Binding-site contacts:
Ligand atom C2 contacts residue ASN61 of chain 1.C at 2.5 Å.
Ligand atom C1 contacts residue TYR28 of chain 1.C at 4.2 Å (hydrophobic).
Ligand atom C1 contacts residue ASN61 of chain 1.C at 1.4 Å.
Ligand atom C3 contacts residue ASN61 of chain 1.C at 3.8 Å.
Ligand atom C7 contacts residue ASN61 of chain 1.C at 3.2 Å.
Ligand atom O7 contacts residue ASN61 of chain 1.C at 3.2 Å (h-bond).
Ligand atom O5 contacts residue TYR28 of chain 1.C at 3.4 Å.
Ligand atom C4 contacts residue ASN61 of chain 1.C at 4.2 Å.
Ligand atom C5 contacts residue ASN61 of chain 1.C at 3.7 Å.
Ligand atom C6 contacts residue TYR28 of chain 1.C at 4.3 Å (hydrophobic).
Ligand atom O6 contacts residue TYR28 of chain 1.C at 3.3 Å.
Ligand atom C5 contacts residue TYR28 of chain 1.C at 4.5 Å (hydrophobic).
Ligand atom N2 contacts residue ASN61 of chain 1.C at 2.9 Å (h-bond).
Ligand atom C8 contacts residue ASN61 of chain 1.C at 4.4 Å.
Ligand atom O5 contacts residue ASN61 of chain 1.C at 2.4 Å (h-bond).

The protein below binds the small molecule below.
Small molecule (SMILES): CC(=O)N[C@@H]1[C@@H](O)[C@H](O)[C@@H](CO)O[C@H]1O

Sequence of chain 1.C:
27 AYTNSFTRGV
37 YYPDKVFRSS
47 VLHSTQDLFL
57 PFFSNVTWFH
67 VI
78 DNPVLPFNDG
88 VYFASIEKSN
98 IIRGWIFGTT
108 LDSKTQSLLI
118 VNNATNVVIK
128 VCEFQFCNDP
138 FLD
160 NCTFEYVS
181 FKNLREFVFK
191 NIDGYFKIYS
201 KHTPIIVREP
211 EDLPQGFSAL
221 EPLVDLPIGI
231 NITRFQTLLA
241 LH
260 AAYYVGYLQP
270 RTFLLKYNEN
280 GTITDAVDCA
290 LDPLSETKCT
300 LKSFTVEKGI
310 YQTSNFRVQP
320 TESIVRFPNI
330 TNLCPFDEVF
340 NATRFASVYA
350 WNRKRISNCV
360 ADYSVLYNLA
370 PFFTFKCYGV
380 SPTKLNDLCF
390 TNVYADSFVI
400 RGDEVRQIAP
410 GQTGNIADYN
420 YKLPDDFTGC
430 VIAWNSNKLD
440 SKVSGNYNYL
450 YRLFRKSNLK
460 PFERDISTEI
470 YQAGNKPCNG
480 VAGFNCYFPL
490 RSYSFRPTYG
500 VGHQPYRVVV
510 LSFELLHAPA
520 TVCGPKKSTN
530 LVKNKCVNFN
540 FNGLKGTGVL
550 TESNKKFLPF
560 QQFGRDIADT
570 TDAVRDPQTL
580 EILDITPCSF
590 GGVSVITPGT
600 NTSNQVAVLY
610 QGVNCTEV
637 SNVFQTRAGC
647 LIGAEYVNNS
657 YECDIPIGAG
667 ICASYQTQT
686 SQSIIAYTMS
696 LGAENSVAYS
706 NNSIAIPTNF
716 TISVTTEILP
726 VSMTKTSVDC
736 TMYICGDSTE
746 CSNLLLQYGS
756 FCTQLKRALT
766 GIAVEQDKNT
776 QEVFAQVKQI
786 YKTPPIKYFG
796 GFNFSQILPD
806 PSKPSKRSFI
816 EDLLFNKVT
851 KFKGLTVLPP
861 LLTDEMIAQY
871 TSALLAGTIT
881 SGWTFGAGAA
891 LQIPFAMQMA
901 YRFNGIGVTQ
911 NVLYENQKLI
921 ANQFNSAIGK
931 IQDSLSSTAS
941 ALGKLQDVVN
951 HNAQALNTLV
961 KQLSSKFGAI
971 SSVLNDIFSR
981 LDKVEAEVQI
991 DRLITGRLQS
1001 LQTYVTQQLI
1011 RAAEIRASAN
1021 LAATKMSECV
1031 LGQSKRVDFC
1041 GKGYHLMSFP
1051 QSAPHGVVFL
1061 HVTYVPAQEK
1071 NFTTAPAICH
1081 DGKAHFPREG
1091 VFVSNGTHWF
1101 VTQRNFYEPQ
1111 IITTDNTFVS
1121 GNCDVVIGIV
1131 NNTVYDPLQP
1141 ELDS